Sequence of chain 1.U:
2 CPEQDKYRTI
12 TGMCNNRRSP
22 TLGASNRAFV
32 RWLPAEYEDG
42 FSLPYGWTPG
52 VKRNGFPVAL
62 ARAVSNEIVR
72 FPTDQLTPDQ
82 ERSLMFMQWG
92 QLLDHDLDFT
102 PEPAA

Sequence of chain 1.V:
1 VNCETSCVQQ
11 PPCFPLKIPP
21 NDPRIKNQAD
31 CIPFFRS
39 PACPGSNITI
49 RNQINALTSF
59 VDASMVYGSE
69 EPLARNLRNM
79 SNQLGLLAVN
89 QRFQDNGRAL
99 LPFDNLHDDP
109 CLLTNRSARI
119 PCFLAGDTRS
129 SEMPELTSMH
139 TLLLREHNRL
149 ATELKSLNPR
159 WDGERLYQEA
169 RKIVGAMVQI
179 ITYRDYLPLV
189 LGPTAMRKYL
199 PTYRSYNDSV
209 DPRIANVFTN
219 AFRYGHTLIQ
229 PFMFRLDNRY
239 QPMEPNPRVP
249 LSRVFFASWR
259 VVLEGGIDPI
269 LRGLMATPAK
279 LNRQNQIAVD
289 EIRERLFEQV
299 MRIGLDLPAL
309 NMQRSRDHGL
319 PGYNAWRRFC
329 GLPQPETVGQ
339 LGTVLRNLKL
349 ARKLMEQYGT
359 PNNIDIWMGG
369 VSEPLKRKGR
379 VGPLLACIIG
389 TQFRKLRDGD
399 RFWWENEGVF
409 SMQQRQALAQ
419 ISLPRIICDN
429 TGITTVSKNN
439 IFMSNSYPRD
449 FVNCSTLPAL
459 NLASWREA

Binding-site contacts:
Ligand atom O6 contacts residue GLY329 of chain 1.V at 3.5 Å.
Ligand atom C1 contacts residue ASN205 of chain 1.T at 1.4 Å.
Ligand atom O5 contacts residue VAL208 of chain 1.T at 3.5 Å.
Ligand atom O2 contacts residue LYS196 of chain 1.V at 3.6 Å.
Ligand atom O5 contacts residue PHE327 of chain 1.V at 3.4 Å.
Ligand atom C2 contacts residue ARG326 of chain 1.V at 3.8 Å.
Ligand atom C1 contacts residue PHE327 of chain 1.V at 3.5 Å (hydrophobic).
Ligand atom C4 contacts residue ARG392 of chain 1.T at 3.6 Å.
Ligand atom O4 contacts residue PHE327 of chain 1.V at 3.8 Å.
Ligand atom O2 contacts residue MAN5 of chain 1.TA at 3.7 Å.
Ligand atom O7 contacts residue PHE327 of chain 1.V at 3.4 Å (h-bond).
Ligand atom O7 contacts residue ASN205 of chain 1.T at 3.3 Å (h-bond).
Ligand atom C4 contacts residue PHE327 of chain 1.V at 3.4 Å (hydrophobic).
Ligand atom O7 contacts residue ARG326 of chain 1.V at 3.6 Å.
Ligand atom O3 contacts residue FUC6 of chain 1.TA at 3.7 Å.
Ligand atom N2 contacts residue ASN205 of chain 1.T at 2.8 Å (h-bond).
Ligand atom C2 contacts residue MAN5 of chain 1.TA at 3.6 Å.
Ligand atom C5 contacts residue PHE327 of chain 1.V at 3.3 Å (hydrophobic).
Ligand atom O4 contacts residue LYS393 of chain 1.V at 3.0 Å (salt-bridge).
Ligand atom C8 contacts residue SER207 of chain 1.T at 3.7 Å.
Ligand atom C3 contacts residue ASN205 of chain 1.T at 3.7 Å.
Ligand atom C8 contacts residue LEU34 of chain 1.U at 3.5 Å (hydrophobic).
Ligand atom O3 contacts residue LYS196 of chain 1.V at 3.8 Å.
Ligand atom O3 contacts residue PHE327 of chain 1.V at 2.6 Å (h-bond).
Ligand atom O7 contacts residue ARG202 of chain 1.T at 3.7 Å.
Ligand atom C2 contacts residue LYS196 of chain 1.V at 3.5 Å.
Ligand atom O5 contacts residue PHE327 of chain 1.V at 3.1 Å (h-bond).
Ligand atom C7 contacts residue ASN205 of chain 1.T at 3.2 Å.
Ligand atom C3 contacts residue PHE327 of chain 1.V at 3.4 Å (hydrophobic).
Ligand atom C6 contacts residue TRP33 of chain 1.U at 3.8 Å (hydrophobic).
Ligand atom C2 contacts residue PHE327 of chain 1.V at 3.9 Å (hydrophobic).
Ligand atom C6 contacts residue ARG392 of chain 1.T at 3.8 Å.
Ligand atom C2 contacts residue ASN205 of chain 1.T at 2.4 Å.
Ligand atom C6 contacts residue PHE327 of chain 1.V at 3.8 Å (hydrophobic).
Ligand atom O4 contacts residue ARG392 of chain 1.T at 3.4 Å (salt-bridge).
Ligand atom C5 contacts residue ASN205 of chain 1.T at 3.7 Å.
Ligand atom O5 contacts residue ASN205 of chain 1.T at 2.4 Å (h-bond).
Ligand atom O4 contacts residue TYR197 of chain 1.V at 3.7 Å.
Ligand atom C6 contacts residue VAL208 of chain 1.T at 3.9 Å (hydrophobic).
Ligand atom C6 contacts residue LYS393 of chain 1.V at 3.6 Å.

Sequence of chain 1.T:
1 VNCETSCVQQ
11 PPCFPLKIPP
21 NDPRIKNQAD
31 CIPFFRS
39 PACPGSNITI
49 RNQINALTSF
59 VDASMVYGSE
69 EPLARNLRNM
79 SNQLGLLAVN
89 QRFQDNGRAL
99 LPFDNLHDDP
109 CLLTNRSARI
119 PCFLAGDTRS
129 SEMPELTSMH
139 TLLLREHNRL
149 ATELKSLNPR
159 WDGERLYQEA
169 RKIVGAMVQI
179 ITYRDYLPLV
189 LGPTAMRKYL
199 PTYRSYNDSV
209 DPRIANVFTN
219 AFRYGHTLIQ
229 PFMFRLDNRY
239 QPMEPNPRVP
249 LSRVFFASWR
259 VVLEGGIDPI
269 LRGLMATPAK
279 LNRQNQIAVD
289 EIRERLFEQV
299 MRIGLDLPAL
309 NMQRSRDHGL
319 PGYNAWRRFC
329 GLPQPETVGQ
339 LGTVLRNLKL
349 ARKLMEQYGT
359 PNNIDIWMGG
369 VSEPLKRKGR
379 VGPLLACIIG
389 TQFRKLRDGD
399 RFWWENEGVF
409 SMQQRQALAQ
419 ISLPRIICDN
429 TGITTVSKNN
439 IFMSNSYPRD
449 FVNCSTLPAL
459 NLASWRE

The small molecule below binds the protein below.
Small molecule (SMILES): CC(=O)N[C@H]1[C@H](O[C@H]2[C@H](O)[C@@H](NC(C)=O)CO[C@@H]2CO[C@@H]2O[C@@H](C)[C@@H](O)[C@@H](O)[C@@H]2O)O[C@H](CO)[C@@H](O[C@@H]2O[C@H](CO[C@H]3O[C@H](CO)[C@@H](O)[C@H](O)[C@@H]3O)[C@@H](O)[C@H](O[C@H]3O[C@H](CO)[C@@H](O)[C@H](O)[C@@H]3O)[C@@H]2O)[C@@H]1O